Sequence of chain 6.A:
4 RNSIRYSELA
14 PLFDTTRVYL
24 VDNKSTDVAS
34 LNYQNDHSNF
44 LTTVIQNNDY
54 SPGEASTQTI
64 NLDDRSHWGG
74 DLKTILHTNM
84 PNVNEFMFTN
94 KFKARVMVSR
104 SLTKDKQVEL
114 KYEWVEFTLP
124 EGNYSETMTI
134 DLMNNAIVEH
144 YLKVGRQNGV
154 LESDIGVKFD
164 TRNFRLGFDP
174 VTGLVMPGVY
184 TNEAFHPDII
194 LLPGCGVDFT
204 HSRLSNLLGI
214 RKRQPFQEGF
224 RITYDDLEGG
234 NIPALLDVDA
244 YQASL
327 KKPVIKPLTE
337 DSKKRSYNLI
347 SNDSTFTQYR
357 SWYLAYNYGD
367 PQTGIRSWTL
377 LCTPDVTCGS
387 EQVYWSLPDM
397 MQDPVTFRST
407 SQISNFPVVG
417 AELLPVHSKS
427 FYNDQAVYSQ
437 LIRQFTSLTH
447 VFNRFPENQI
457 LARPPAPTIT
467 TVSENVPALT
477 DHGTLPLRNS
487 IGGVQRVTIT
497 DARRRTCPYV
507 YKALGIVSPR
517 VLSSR

This small molecule binds to this protein.
Small molecule (SMILES): CCCCCCCCCCCC[N+](C)(C)CCCS(=O)(=O)O

Binding-site contacts:
Ligand atom C9 contacts residue C151 of chain 6.D at 3.4 Å.
Ligand atom O3S contacts residue GLY222 of chain 6.A at 2.9 Å (h-bond).
Ligand atom S1 contacts residue TRP374 of chain 6.A at 4.0 Å.
Ligand atom O2S contacts residue ARG224 of chain 6.A at 4.5 Å.
Ligand atom S1 contacts residue LYS215 of chain 6.A at 4.1 Å.
Ligand atom C11 contacts residue C151 of chain 6.D at 3.5 Å.
Ligand atom O1S contacts residue GLY222 of chain 6.A at 2.3 Å (h-bond).
Ligand atom C3 contacts residue TRP374 of chain 6.A at 4.3 Å (hydrophobic).
Ligand atom C8 contacts residue C151 of chain 6.D at 3.7 Å.
Ligand atom O1S contacts residue PHE223 of chain 6.A at 4.5 Å.
Ligand atom C7 contacts residue C151 of chain 6.D at 3.4 Å.
Ligand atom O3S contacts residue TRP374 of chain 6.A at 3.3 Å.
Ligand atom S1 contacts residue ARG224 of chain 6.A at 4.3 Å.
Ligand atom O3S contacts residue PHE223 of chain 6.A at 3.9 Å.
Ligand atom C1 contacts residue TRP374 of chain 6.A at 3.6 Å (hydrophobic).
Ligand atom C13 contacts residue C151 of chain 6.D at 4.5 Å.
Ligand atom O3S contacts residue ARG224 of chain 6.A at 2.9 Å (salt-bridge).
Ligand atom O1S contacts residue LYS215 of chain 6.A at 2.7 Å (salt-bridge).
Ligand atom C12 contacts residue C151 of chain 6.D at 3.4 Å.
Ligand atom O1S contacts residue TRP374 of chain 6.A at 4.3 Å.
Ligand atom S1 contacts residue GLY222 of chain 6.A at 3.0 Å (h-bond).
Ligand atom C2 contacts residue TRP374 of chain 6.A at 4.1 Å (hydrophobic).
Ligand atom O2S contacts residue GLY222 of chain 6.A at 3.3 Å (h-bond).
Ligand atom C5 contacts residue C151 of chain 6.D at 4.0 Å.
Ligand atom C16 contacts residue ASP229 of chain 6.A at 4.3 Å.
Ligand atom C6 contacts residue C151 of chain 6.D at 4.2 Å.
Ligand atom C10 contacts residue C151 of chain 6.D at 3.4 Å.